Binding-site contacts:
Ligand atom OP1 contacts residue GLU54 of chain 1.F at 3.1 Å (salt-bridge).
Ligand atom OP1 contacts residue PRO35 of chain 1.E at 3.7 Å.
Ligand atom O5' contacts residue GLU54 of chain 1.F at 3.7 Å.
Ligand atom C4 contacts residue LEU55 of chain 1.E at 3.8 Å (hydrophobic).
Ligand atom OP2 contacts residue LEU55 of chain 1.F at 3.6 Å.
Ligand atom O3' contacts residue LEU60 of chain 1.E at 3.9 Å.
Ligand atom C1' contacts residue ASP17 of chain 1.E at 3.2 Å.
Ligand atom N1 contacts residue PHE16 of chain 1.F at 3.7 Å.
Ligand atom C5' contacts residue PHE36 of chain 1.E at 3.6 Å (hydrophobic).
Ligand atom OP2 contacts residue PHE36 of chain 1.E at 3.5 Å.
Ligand atom C2' contacts residue LYS61 of chain 1.E at 3.7 Å.
Ligand atom C6 contacts residue PHE16 of chain 1.F at 3.8 Å (hydrophobic).
Ligand atom P contacts residue GLU54 of chain 1.F at 3.3 Å.
Ligand atom C2 contacts residue ASP17 of chain 1.E at 3.6 Å.
Ligand atom O4' contacts residue PHE16 of chain 1.E at 3.9 Å.
Ligand atom O2 contacts residue ASP17 of chain 1.E at 2.5 Å (salt-bridge).
Ligand atom C2' contacts residue LEU55 of chain 1.F at 3.6 Å (hydrophobic).
Ligand atom O4' contacts residue ASP17 of chain 1.E at 3.3 Å (salt-bridge).
Ligand atom C4' contacts residue PHE36 of chain 1.E at 3.6 Å (hydrophobic).
Ligand atom O4' contacts residue TYR18 of chain 1.E at 3.9 Å.
Ligand atom P contacts residue GLY37 of chain 1.E at 3.3 Å.
Ligand atom C8 contacts residue LEU55 of chain 1.F at 3.9 Å (hydrophobic).
Ligand atom N3 contacts residue LEU55 of chain 1.E at 3.8 Å.
Ligand atom O3' contacts residue LYS61 of chain 1.E at 3.0 Å (salt-bridge).
Ligand atom P contacts residue PHE36 of chain 1.E at 3.9 Å.
Ligand atom N7 contacts residue ASP17 of chain 1.F at 3.6 Å.
Ligand atom N6 contacts residue PHE16 of chain 1.F at 3.3 Å.
Ligand atom P contacts residue PHE36 of chain 1.E at 3.4 Å.
Ligand atom N6 contacts residue ASP17 of chain 1.F at 3.2 Å (salt-bridge).
Ligand atom OP2 contacts residue VAL10 of chain 1.F at 3.8 Å.
Ligand atom O5' contacts residue LYS61 of chain 1.E at 3.8 Å.
Ligand atom OP2 contacts residue GLY37 of chain 1.E at 3.5 Å (h-bond).
Ligand atom C5' contacts residue TYR18 of chain 1.E at 3.9 Å (hydrophobic).
Ligand atom O5' contacts residue PHE36 of chain 1.E at 2.8 Å.
Ligand atom OP1 contacts residue PHE36 of chain 1.E at 2.5 Å.
Ligand atom OP1 contacts residue GLY37 of chain 1.E at 2.2 Å (h-bond).
Ligand atom C3' contacts residue LYS61 of chain 1.E at 3.1 Å.
Ligand atom O3' contacts residue ASP17 of chain 1.E at 3.0 Å (salt-bridge).
Ligand atom O2 contacts residue PHE16 of chain 1.E at 3.4 Å.
Ligand atom C4' contacts residue TYR18 of chain 1.E at 3.5 Å (hydrophobic).

Sequence of chain 1.E:
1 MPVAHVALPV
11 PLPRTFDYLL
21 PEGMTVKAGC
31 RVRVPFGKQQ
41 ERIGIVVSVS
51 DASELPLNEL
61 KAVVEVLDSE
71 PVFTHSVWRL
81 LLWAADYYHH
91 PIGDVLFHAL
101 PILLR

The small molecule below binds the protein below.
Small molecule (SMILES): Nc1ccn([C@H]2C[C@H](O)[C@@H](CO[P](=O)(O)O[C@H]3C[C@H](n4cnc5c(N)ncnc54)O[C@@H]3COP(=O)=O)O2)c(=O)n1

Sequence of chain 1.F:
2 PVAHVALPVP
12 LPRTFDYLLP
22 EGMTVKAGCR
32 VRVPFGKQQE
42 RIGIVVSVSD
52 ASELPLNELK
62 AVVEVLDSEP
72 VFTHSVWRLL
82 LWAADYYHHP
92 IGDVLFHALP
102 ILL